Sequence of chain 1.C:
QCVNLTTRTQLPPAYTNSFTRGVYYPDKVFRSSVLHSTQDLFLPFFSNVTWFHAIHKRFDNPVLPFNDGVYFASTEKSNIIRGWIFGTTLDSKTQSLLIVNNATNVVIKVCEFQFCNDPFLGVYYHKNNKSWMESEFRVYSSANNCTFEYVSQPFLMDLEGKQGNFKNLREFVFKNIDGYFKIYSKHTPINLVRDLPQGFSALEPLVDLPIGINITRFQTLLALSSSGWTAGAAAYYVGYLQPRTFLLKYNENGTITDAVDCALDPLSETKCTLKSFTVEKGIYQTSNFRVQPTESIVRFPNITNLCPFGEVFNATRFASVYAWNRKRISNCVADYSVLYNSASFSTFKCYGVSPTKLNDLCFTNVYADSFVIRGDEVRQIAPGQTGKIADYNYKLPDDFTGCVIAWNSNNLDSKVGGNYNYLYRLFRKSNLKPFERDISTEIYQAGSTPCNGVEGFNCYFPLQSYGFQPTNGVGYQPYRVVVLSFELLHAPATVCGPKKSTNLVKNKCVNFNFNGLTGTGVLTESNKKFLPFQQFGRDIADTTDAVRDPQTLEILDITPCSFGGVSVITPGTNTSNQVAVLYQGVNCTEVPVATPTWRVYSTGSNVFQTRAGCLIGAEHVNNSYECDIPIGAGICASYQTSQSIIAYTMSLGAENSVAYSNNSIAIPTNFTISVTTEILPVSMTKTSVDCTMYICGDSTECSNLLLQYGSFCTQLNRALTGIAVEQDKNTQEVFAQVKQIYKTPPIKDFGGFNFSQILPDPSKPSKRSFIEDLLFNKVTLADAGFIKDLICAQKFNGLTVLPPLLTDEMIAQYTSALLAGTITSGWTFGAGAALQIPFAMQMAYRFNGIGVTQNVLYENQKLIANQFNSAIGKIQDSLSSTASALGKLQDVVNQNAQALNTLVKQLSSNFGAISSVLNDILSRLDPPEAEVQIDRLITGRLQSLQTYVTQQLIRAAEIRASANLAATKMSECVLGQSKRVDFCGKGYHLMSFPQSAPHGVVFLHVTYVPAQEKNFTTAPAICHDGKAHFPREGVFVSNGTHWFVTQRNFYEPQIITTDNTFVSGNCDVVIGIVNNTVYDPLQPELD

Binding-site contacts:
Ligand atom C5 contacts residue TYR15 of chain 1.C at 4.0 Å (hydrophobic).
Ligand atom O7 contacts residue ASN48 of chain 1.C at 3.5 Å (h-bond).
Ligand atom C6 contacts residue TYR15 of chain 1.C at 3.8 Å (hydrophobic).
Ligand atom C1 contacts residue ASN48 of chain 1.C at 1.4 Å.
Ligand atom C2 contacts residue ASN48 of chain 1.C at 2.4 Å.
Ligand atom C1 contacts residue TYR15 of chain 1.C at 3.8 Å (hydrophobic).
Ligand atom C4 contacts residue ASN48 of chain 1.C at 4.2 Å.
Ligand atom O6 contacts residue TYR15 of chain 1.C at 4.4 Å.
Ligand atom O5 contacts residue TYR15 of chain 1.C at 2.9 Å.
Ligand atom C3 contacts residue ASN48 of chain 1.C at 3.8 Å.
Ligand atom N2 contacts residue ASN48 of chain 1.C at 2.8 Å (h-bond).
Ligand atom C5 contacts residue ASN48 of chain 1.C at 3.6 Å.
Ligand atom O5 contacts residue ASN48 of chain 1.C at 2.4 Å (h-bond).
Ligand atom C7 contacts residue ASN48 of chain 1.C at 3.3 Å.
Ligand atom C8 contacts residue ASN48 of chain 1.C at 4.1 Å.

This protein binds this small molecule.
Small molecule (SMILES): CC(=O)N[C@@H]1[C@@H](O)[C@H](O)[C@@H](CO)O[C@H]1O